A small-molecule ligand and the protein it binds are described below.
Small molecule (SMILES): CC(C)[C@H](NC(=O)[C@H](Cc1ccc(OP(=O)(O)O)cc1)NC(=O)[C@@H]([NH3+])CO)C(=O)N[C@@H](CC(N)=O)C(=O)N[C@H](C=O)C(C)C

Binding-site contacts:
Ligand atom O1P contacts residue GLU36 of chain 1.B at 3.7 Å.
Ligand atom N contacts residue ARG14 of chain 1.B at 3.2 Å (salt-bridge).
Ligand atom CD2 contacts residue HIS54 of chain 1.B at 3.8 Å.
Ligand atom ND2 contacts residue GLY68 of chain 1.B at 2.9 Å (h-bond).
Ligand atom CB contacts residue HIS54 of chain 1.B at 3.6 Å.
Ligand atom OH contacts residue SER37 of chain 1.B at 3.8 Å.
Ligand atom O2P contacts residue ARG14 of chain 1.B at 3.3 Å (salt-bridge).
Ligand atom CG contacts residue GLY68 of chain 1.B at 3.5 Å.
Ligand atom O2P contacts residue ARG33 of chain 1.B at 2.7 Å (salt-bridge).
Ligand atom CA contacts residue HIS54 of chain 1.B at 3.4 Å.
Ligand atom O3P contacts residue SER35 of chain 1.B at 3.4 Å.
Ligand atom O contacts residue ARG14 of chain 1.B at 3.2 Å (salt-bridge).
Ligand atom OD1 contacts residue PHE55 of chain 1.B at 3.4 Å.
Ligand atom CG2 contacts residue HIS54 of chain 1.B at 3.4 Å.
Ligand atom CE2 contacts residue SER43 of chain 1.B at 3.4 Å.
Ligand atom CG2 contacts residue GLN53 of chain 1.B at 3.8 Å.
Ligand atom O3P contacts residue SER43 of chain 1.B at 2.6 Å (h-bond).
Ligand atom OH contacts residue SER43 of chain 1.B at 3.0 Å (h-bond).
Ligand atom O3P contacts residue GLU36 of chain 1.B at 3.4 Å (salt-bridge).
Ligand atom CG contacts residue LYS56 of chain 1.B at 3.5 Å.
Ligand atom O1P contacts residue SER37 of chain 1.B at 3.0 Å (h-bond).
Ligand atom ND2 contacts residue LYS56 of chain 1.B at 3.0 Å (salt-bridge).
Ligand atom O1P contacts residue SER35 of chain 1.B at 3.7 Å.
Ligand atom C contacts residue HIS54 of chain 1.B at 3.5 Å.
Ligand atom O3P contacts residue ARG33 of chain 1.B at 2.4 Å (salt-bridge).
Ligand atom CB contacts residue PHE55 of chain 1.B at 3.7 Å (hydrophobic).
Ligand atom N contacts residue HIS54 of chain 1.B at 2.7 Å (h-bond).
Ligand atom P contacts residue SER43 of chain 1.B at 3.3 Å.
Ligand atom OH contacts residue SER35 of chain 1.B at 3.3 Å (h-bond).
Ligand atom CD2 contacts residue PHE55 of chain 1.B at 3.8 Å (hydrophobic).
Ligand atom OD1 contacts residue LYS56 of chain 1.B at 2.9 Å (salt-bridge).
Ligand atom P contacts residue ARG33 of chain 1.B at 3.5 Å.
Ligand atom CE1 contacts residue LYS56 of chain 1.B at 3.8 Å.
Ligand atom P contacts residue SER35 of chain 1.B at 3.8 Å.
Ligand atom CD2 contacts residue LYS56 of chain 1.B at 3.6 Å.
Ligand atom CB contacts residue GLY68 of chain 1.B at 3.2 Å.
Ligand atom CA contacts residue HIS54 of chain 1.B at 3.7 Å.
Ligand atom CZ contacts residue SER43 of chain 1.B at 3.6 Å.
Ligand atom CG1 contacts residue PHE55 of chain 1.B at 3.8 Å (hydrophobic).
Ligand atom CB contacts residue HIS54 of chain 1.B at 3.5 Å.

Sequence of chain 1.A:
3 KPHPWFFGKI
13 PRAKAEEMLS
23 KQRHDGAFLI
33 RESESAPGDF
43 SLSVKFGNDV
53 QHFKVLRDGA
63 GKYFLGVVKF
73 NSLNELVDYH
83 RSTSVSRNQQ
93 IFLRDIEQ

Sequence of chain 1.B:
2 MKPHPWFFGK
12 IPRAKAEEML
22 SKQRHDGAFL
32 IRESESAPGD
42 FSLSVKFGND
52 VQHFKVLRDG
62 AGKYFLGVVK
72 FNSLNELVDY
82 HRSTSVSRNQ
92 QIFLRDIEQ